Sequence of chain 2.A:
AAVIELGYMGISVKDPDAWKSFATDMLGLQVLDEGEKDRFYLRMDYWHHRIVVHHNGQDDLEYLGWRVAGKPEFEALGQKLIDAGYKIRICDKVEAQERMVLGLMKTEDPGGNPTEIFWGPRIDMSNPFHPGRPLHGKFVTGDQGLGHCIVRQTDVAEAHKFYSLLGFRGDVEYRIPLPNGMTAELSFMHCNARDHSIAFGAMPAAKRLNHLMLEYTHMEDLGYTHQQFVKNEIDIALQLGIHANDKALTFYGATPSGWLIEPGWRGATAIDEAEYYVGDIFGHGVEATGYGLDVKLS

This protein binds this small molecule.
Small molecule (SMILES): Oc1cccc(-c2ccccc2)c1O

Binding-site contacts:
Ligand atom CKA contacts residue MET30 of chain 2.A at 4.0 Å (hydrophobic).
Ligand atom CK1 contacts residue THR259 of chain 2.A at 4.4 Å.
Ligand atom OK1 contacts residue PRO260 of chain 2.A at 3.7 Å.
Ligand atom CK1 contacts residue ILE238 of chain 2.A at 3.8 Å (hydrophobic).
Ligand atom CK6 contacts residue PRO260 of chain 2.A at 3.8 Å (hydrophobic).
Ligand atom CK1 contacts residue PRO260 of chain 2.A at 4.2 Å (hydrophobic).
Ligand atom CK2 contacts residue PHE26 of chain 2.A at 4.3 Å (hydrophobic).
Ligand atom CK4 contacts residue PRO260 of chain 2.A at 3.5 Å (hydrophobic).
Ligand atom OK2 contacts residue ALA22 of chain 2.A at 4.0 Å.
Ligand atom CKB contacts residue SER25 of chain 2.A at 3.9 Å.
Ligand atom CK5 contacts residue PRO260 of chain 2.A at 3.5 Å (hydrophobic).
Ligand atom CK4 contacts residue THR259 of chain 2.A at 4.5 Å.
Ligand atom CKC contacts residue PHE26 of chain 2.A at 3.7 Å (hydrophobic).
Ligand atom CKB contacts residue PHE26 of chain 2.A at 3.4 Å (hydrophobic).
Ligand atom CKC contacts residue ALA22 of chain 2.A at 3.7 Å (hydrophobic).
Ligand atom CK6 contacts residue THR259 of chain 2.A at 3.7 Å.
Ligand atom CK7 contacts residue PHE26 of chain 2.A at 4.0 Å (hydrophobic).
Ligand atom CK8 contacts residue ILE238 of chain 2.A at 3.4 Å (hydrophobic).
Ligand atom CKB contacts residue ALA22 of chain 2.A at 3.6 Å (hydrophobic).
Ligand atom CK1 contacts residue PHE26 of chain 2.A at 4.0 Å (hydrophobic).
Ligand atom CK1 contacts residue ALA258 of chain 2.A at 4.5 Å (hydrophobic).
Ligand atom CK3 contacts residue PRO260 of chain 2.A at 3.8 Å (hydrophobic).
Ligand atom CK8 contacts residue MET30 of chain 2.A at 4.4 Å (hydrophobic).
Ligand atom CKC contacts residue PRO260 of chain 2.A at 4.1 Å (hydrophobic).
Ligand atom CK7 contacts residue ILE238 of chain 2.A at 4.3 Å (hydrophobic).
Ligand atom CK5 contacts residue THR259 of chain 2.A at 3.5 Å.
Ligand atom CK9 contacts residue ILE238 of chain 2.A at 3.8 Å (hydrophobic).
Ligand atom CK9 contacts residue MET30 of chain 2.A at 3.8 Å (hydrophobic).
Ligand atom CK9 contacts residue ASN236 of chain 2.A at 4.3 Å.
Ligand atom CKA contacts residue PHE26 of chain 2.A at 4.1 Å (hydrophobic).
Ligand atom CK7 contacts residue PRO260 of chain 2.A at 4.4 Å (hydrophobic).
Ligand atom OK2 contacts residue PRO260 of chain 2.A at 4.2 Å.
Ligand atom CKA contacts residue SER25 of chain 2.A at 4.3 Å.
Ligand atom CK8 contacts residue PHE26 of chain 2.A at 4.3 Å (hydrophobic).
Ligand atom CK6 contacts residue ILE238 of chain 2.A at 3.8 Å (hydrophobic).
Ligand atom CK6 contacts residue ALA258 of chain 2.A at 4.1 Å (hydrophobic).
Ligand atom CK2 contacts residue PRO260 of chain 2.A at 3.9 Å (hydrophobic).